A small-molecule ligand and the protein it binds are described below.
Small molecule (SMILES): O=C(O)CCC[C@@H]1SC[C@@H]2NC(=O)N[C@@H]21

Sequence of chain 4.A:
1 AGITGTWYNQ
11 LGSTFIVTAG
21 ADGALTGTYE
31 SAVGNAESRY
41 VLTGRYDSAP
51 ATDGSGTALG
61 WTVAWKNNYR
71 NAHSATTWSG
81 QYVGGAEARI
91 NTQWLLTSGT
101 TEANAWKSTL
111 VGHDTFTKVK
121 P

Binding-site contacts:
Ligand atom N2 contacts residue ASN9 of chain 2.B at 3.8 Å.
Ligand atom O16 contacts residue ALA72 of chain 2.B at 3.6 Å.
Ligand atom N2 contacts residue LEU11 of chain 2.B at 4.0 Å.
Ligand atom O17 contacts residue GLY34 of chain 2.B at 4.0 Å.
Ligand atom C8 contacts residue TRP94 of chain 2.B at 3.3 Å (hydrophobic).
Ligand atom S7 contacts residue TRP65 of chain 2.B at 3.7 Å.
Ligand atom O11 contacts residue ASP114 of chain 2.B at 4.0 Å.
Ligand atom C13 contacts residue TRP65 of chain 2.B at 4.0 Å (hydrophobic).
Ligand atom O16 contacts residue SER74 of chain 2.B at 3.3 Å (h-bond).
Ligand atom N5 contacts residue VAL33 of chain 2.B at 3.9 Å.
Ligand atom O11 contacts residue SER13 of chain 2.B at 2.7 Å (h-bond).
Ligand atom C6 contacts residue TRP106 of chain 4.A at 3.9 Å (hydrophobic).
Ligand atom O11 contacts residue ASN9 of chain 2.B at 2.9 Å (h-bond).
Ligand atom N5 contacts residue SER13 of chain 2.B at 3.9 Å.
Ligand atom C12 contacts residue TRP65 of chain 2.B at 3.7 Å (hydrophobic).
Ligand atom C4 contacts residue VAL33 of chain 2.B at 3.8 Å (hydrophobic).
Ligand atom C1 contacts residue ASP114 of chain 2.B at 3.8 Å.
Ligand atom O17 contacts residue ASN35 of chain 2.B at 3.2 Å (h-bond).
Ligand atom C1 contacts residue LEU11 of chain 2.B at 4.1 Å (hydrophobic).
Ligand atom C4 contacts residue SER31 of chain 2.B at 4.0 Å.
Ligand atom C1 contacts residue SER31 of chain 2.B at 4.1 Å.
Ligand atom O11 contacts residue TYR29 of chain 2.B at 2.5 Å (h-bond).
Ligand atom C15 contacts residue ASN35 of chain 2.B at 3.9 Å.
Ligand atom C4 contacts residue TRP106 of chain 4.A at 4.0 Å (hydrophobic).
Ligand atom C3 contacts residue TRP94 of chain 2.B at 4.0 Å (hydrophobic).
Ligand atom C1 contacts residue TYR29 of chain 2.B at 3.4 Å (hydrophobic).
Ligand atom O16 contacts residue TRP65 of chain 2.B at 3.4 Å.
Ligand atom C1 contacts residue ASN9 of chain 2.B at 3.6 Å.
Ligand atom N5 contacts residue SER31 of chain 2.B at 3.1 Å (h-bond).
Ligand atom S7 contacts residue TRP78 of chain 2.B at 3.7 Å.
Ligand atom N2 contacts residue ASP114 of chain 2.B at 2.8 Å (salt-bridge).
Ligand atom S7 contacts residue THR76 of chain 2.B at 3.4 Å (h-bond).
Ligand atom C13 contacts residue LEU96 of chain 2.B at 3.7 Å (hydrophobic).
Ligand atom C14 contacts residue TRP65 of chain 2.B at 4.0 Å (hydrophobic).
Ligand atom C3 contacts residue ASP114 of chain 2.B at 3.8 Å.
Ligand atom N2 contacts residue TYR29 of chain 2.B at 3.8 Å.
Ligand atom C12 contacts residue VAL33 of chain 2.B at 4.0 Å (hydrophobic).
Ligand atom C1 contacts residue SER13 of chain 2.B at 3.6 Å.
Ligand atom C8 contacts residue ASP114 of chain 2.B at 4.0 Å.
Ligand atom C12 contacts residue SER31 of chain 2.B at 3.6 Å.

Sequence of chain 2.B:
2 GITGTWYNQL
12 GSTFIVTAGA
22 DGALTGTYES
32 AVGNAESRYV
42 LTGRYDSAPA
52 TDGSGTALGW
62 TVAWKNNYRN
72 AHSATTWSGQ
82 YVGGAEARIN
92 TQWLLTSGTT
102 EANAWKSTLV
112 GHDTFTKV